Binding-site contacts:
Ligand atom C3 contacts residue ASN82 of chain 1.B at 3.9 Å.
Ligand atom N2 contacts residue GLU72 of chain 1.B at 3.9 Å.
Ligand atom C7 contacts residue ASN82 of chain 1.B at 3.5 Å.
Ligand atom C1 contacts residue ASN82 of chain 1.B at 1.5 Å.
Ligand atom C8 contacts residue GLU72 of chain 1.B at 3.2 Å.
Ligand atom C7 contacts residue GLU72 of chain 1.B at 4.0 Å.
Ligand atom N2 contacts residue ASN82 of chain 1.B at 3.1 Å (h-bond).
Ligand atom O7 contacts residue ASN79 of chain 1.B at 3.3 Å (h-bond).
Ligand atom C7 contacts residue ASN79 of chain 1.B at 3.7 Å.
Ligand atom O5 contacts residue ASN82 of chain 1.B at 2.4 Å (h-bond).
Ligand atom C5 contacts residue ASN82 of chain 1.B at 3.8 Å.
Ligand atom C8 contacts residue LYS75 of chain 1.B at 3.9 Å.
Ligand atom C2 contacts residue ASN82 of chain 1.B at 2.6 Å.
Ligand atom O7 contacts residue ASN82 of chain 1.B at 3.5 Å (h-bond).
Ligand atom C4 contacts residue ASN82 of chain 1.B at 4.3 Å.
Ligand atom O3 contacts residue GLU72 of chain 1.B at 4.4 Å.
Ligand atom C8 contacts residue ASN79 of chain 1.B at 3.4 Å.

The small molecule below binds the protein below.
Small molecule (SMILES): CC(=O)N[C@@H]1[C@@H](O)[C@H](O)[C@@H](CO)O[C@H]1O

Sequence of chain 1.B:
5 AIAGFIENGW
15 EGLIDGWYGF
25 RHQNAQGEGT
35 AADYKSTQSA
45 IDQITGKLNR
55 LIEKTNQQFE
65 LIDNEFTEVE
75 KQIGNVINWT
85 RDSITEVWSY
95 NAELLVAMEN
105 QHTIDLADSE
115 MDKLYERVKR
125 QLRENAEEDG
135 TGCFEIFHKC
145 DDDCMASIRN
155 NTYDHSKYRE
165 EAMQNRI